Sequence of chain 1.C:
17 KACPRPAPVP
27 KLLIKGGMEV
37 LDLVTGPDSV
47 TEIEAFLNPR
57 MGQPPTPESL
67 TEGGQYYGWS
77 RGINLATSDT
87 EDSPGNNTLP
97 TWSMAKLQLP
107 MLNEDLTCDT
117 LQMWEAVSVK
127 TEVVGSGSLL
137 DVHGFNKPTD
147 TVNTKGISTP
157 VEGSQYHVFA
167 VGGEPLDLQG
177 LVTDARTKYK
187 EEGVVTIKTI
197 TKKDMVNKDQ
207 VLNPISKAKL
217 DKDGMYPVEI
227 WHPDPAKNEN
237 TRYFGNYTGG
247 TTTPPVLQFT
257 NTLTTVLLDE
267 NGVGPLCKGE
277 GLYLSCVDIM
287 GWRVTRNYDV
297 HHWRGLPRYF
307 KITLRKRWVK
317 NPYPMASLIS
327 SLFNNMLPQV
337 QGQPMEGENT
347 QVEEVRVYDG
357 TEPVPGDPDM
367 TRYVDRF

Binding-site contacts:
Ligand atom O1A contacts residue TYR72 of chain 1.C at 4.0 Å.
Ligand atom O4 contacts residue TYR72 of chain 1.C at 4.0 Å.
Ligand atom O4 contacts residue GLY78 of chain 1.C at 3.4 Å.
Ligand atom C6 contacts residue TYR72 of chain 1.C at 3.7 Å (hydrophobic).
Ligand atom C4 contacts residue HIS298 of chain 1.C at 3.9 Å.
Ligand atom O4 contacts residue THR291 of chain 1.C at 3.9 Å.
Ligand atom O8 contacts residue ARG77 of chain 1.C at 3.5 Å (salt-bridge).
Ligand atom C1 contacts residue TYR72 of chain 1.C at 4.3 Å (hydrophobic).
Ligand atom O1B contacts residue SER89 of chain 1.C at 4.4 Å.
Ligand atom N5 contacts residue TYR72 of chain 1.C at 2.9 Å (h-bond).
Ligand atom O1A contacts residue ARG77 of chain 1.C at 2.9 Å (salt-bridge).
Ligand atom C11 contacts residue ASP85 of chain 1.D at 4.0 Å.
Ligand atom C1 contacts residue GLY78 of chain 1.C at 4.0 Å.
Ligand atom C7 contacts residue TYR72 of chain 1.C at 4.3 Å (hydrophobic).
Ligand atom C3 contacts residue ARG77 of chain 1.C at 4.3 Å.
Ligand atom C6 contacts residue ASN93 of chain 1.C at 3.9 Å.
Ligand atom C4 contacts residue TYR72 of chain 1.C at 3.5 Å (hydrophobic).
Ligand atom O4 contacts residue HIS298 of chain 1.C at 3.1 Å (h-bond).
Ligand atom O6 contacts residue ASN93 of chain 1.C at 4.3 Å.
Ligand atom C10 contacts residue TYR72 of chain 1.C at 4.0 Å (hydrophobic).
Ligand atom C11 contacts residue TYR72 of chain 1.C at 4.2 Å (hydrophobic).
Ligand atom C8 contacts residue ARG77 of chain 1.C at 4.4 Å.
Ligand atom O10 contacts residue ASN293 of chain 1.C at 4.5 Å.
Ligand atom C3 contacts residue GLY78 of chain 1.C at 4.1 Å.
Ligand atom O1A contacts residue GLY78 of chain 1.C at 3.1 Å (h-bond).
Ligand atom C3 contacts residue GLY78 of chain 1.C at 3.8 Å.
Ligand atom C3 contacts residue HIS298 of chain 1.C at 4.0 Å.
Ligand atom O4 contacts residue ASN80 of chain 1.C at 4.4 Å.
Ligand atom C2 contacts residue GLY78 of chain 1.C at 4.0 Å.
Ligand atom O3 contacts residue GLY78 of chain 1.C at 3.5 Å.
Ligand atom O4 contacts residue ILE79 of chain 1.C at 3.9 Å.
Ligand atom O1B contacts residue TYR72 of chain 1.C at 4.2 Å.
Ligand atom C4 contacts residue GLY78 of chain 1.C at 3.5 Å.
Ligand atom C5 contacts residue TYR72 of chain 1.C at 3.5 Å (hydrophobic).
Ligand atom O1B contacts residue ARG77 of chain 1.C at 3.1 Å (salt-bridge).
Ligand atom C1 contacts residue ARG77 of chain 1.C at 3.4 Å.
Ligand atom O8 contacts residue TYR72 of chain 1.C at 4.0 Å.

Sequence of chain 1.D:
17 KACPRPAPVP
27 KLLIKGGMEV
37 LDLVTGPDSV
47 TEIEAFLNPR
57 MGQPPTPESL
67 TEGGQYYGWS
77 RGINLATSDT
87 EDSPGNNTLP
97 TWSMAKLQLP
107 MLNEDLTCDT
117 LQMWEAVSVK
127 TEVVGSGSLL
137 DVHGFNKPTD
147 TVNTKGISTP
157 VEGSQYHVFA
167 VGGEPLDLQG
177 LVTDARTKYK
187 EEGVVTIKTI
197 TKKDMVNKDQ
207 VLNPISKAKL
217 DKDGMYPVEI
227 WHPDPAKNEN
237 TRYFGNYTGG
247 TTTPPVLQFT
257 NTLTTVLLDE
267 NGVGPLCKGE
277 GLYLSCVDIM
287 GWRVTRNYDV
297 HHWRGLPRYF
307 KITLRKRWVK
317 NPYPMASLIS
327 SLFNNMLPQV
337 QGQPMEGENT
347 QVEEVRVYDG

A protein and the small-molecule ligand that binds it are described below.
Small molecule (SMILES): CC(=O)N[C@@H]1[C@@H](O[C@@H]2O[C@H](CO)[C@H](O)[C@H](O[C@]3(C(=O)O)C[C@H](O)[C@@H](NC(C)=O)[C@H]([C@H](O)[C@H](O)CO)O3)[C@H]2O)[C@H](O)[C@@H](CO[C@]2(C(=O)O)C[C@H](O)[C@@H](NC(C)=O)[C@H]([C@H](O)[C@H](O)CO)O2)O[C@H]1O